Sequence of chain 1.B:
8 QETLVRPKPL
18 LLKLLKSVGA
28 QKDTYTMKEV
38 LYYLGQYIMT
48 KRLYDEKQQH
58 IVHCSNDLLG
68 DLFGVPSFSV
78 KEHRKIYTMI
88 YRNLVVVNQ

A protein and the small-molecule ligand that binds it are described below.
Small molecule (SMILES): C[C@@H](Nc1nc(C(=O)O)nc2nc(-c3ccc4sccc4c3)n(Cc3ccc(Cl)cc3)c12)C1CC1

Binding-site contacts:
Ligand atom C31 contacts residue ILE83 of chain 1.B at 4.0 Å (hydrophobic).
Ligand atom C19 contacts residue GOL1 of chain 1.G at 3.6 Å.
Ligand atom N8 contacts residue VAL77 of chain 1.B at 3.5 Å.
Ligand atom C6 contacts residue VAL77 of chain 1.B at 3.9 Å (hydrophobic).
Ligand atom CL24 contacts residue LEU41 of chain 1.B at 4.0 Å.
Ligand atom N2 contacts residue HIS80 of chain 1.B at 3.4 Å (h-bond).
Ligand atom C7 contacts residue HIS80 of chain 1.B at 3.6 Å.
Ligand atom C22 contacts residue ILE45 of chain 1.B at 3.8 Å (hydrophobic).
Ligand atom N10 contacts residue VAL77 of chain 1.B at 4.0 Å.
Ligand atom C16 contacts residue ILE45 of chain 1.B at 3.9 Å (hydrophobic).
Ligand atom C17 contacts residue LEU41 of chain 1.B at 3.9 Å (hydrophobic).
Ligand atom O35 contacts residue HIS80 of chain 1.B at 2.6 Å (h-bond).
Ligand atom C3 contacts residue HIS80 of chain 1.B at 4.0 Å.
Ligand atom S27 contacts residue TYR51 of chain 1.B at 3.9 Å.
Ligand atom C18 contacts residue LEU38 of chain 1.B at 3.3 Å (hydrophobic).
Ligand atom C7 contacts residue VAL77 of chain 1.B at 3.8 Å (hydrophobic).
Ligand atom C18 contacts residue GLY42 of chain 1.B at 3.7 Å.
Ligand atom C32 contacts residue LEU38 of chain 1.B at 3.9 Å (hydrophobic).
Ligand atom C32 contacts residue TYR84 of chain 1.B at 3.7 Å (hydrophobic).
Ligand atom C3 contacts residue VAL77 of chain 1.B at 3.3 Å (hydrophobic).
Ligand atom C32 contacts residue HIS80 of chain 1.B at 4.0 Å.
Ligand atom C14 contacts residue VAL77 of chain 1.B at 3.5 Å (hydrophobic).
Ligand atom C17 contacts residue LEU38 of chain 1.B at 3.4 Å (hydrophobic).
Ligand atom C5 contacts residue VAL77 of chain 1.B at 3.1 Å (hydrophobic).
Ligand atom N4 contacts residue VAL77 of chain 1.B at 2.7 Å.
Ligand atom C33 contacts residue HIS80 of chain 1.B at 3.8 Å.
Ligand atom C25 contacts residue GOL1 of chain 1.G at 3.4 Å.
Ligand atom N2 contacts residue VAL77 of chain 1.B at 3.6 Å.
Ligand atom O34 contacts residue LYS78 of chain 1.B at 3.9 Å.
Ligand atom CL24 contacts residue ILE83 of chain 1.B at 3.6 Å.
Ligand atom C17 contacts residue GLY42 of chain 1.B at 3.5 Å.
Ligand atom C20 contacts residue GOL1 of chain 1.G at 3.9 Å.
Ligand atom O35 contacts residue VAL77 of chain 1.B at 3.4 Å (h-bond).
Ligand atom S27 contacts residue MET46 of chain 1.B at 3.8 Å.
Ligand atom C9 contacts residue VAL77 of chain 1.B at 3.7 Å (hydrophobic).
Ligand atom C31 contacts residue HIS80 of chain 1.B at 3.7 Å.
Ligand atom S27 contacts residue ILE45 of chain 1.B at 4.0 Å.
Ligand atom C22 contacts residue GLY42 of chain 1.B at 3.6 Å.
Ligand atom C29 contacts residue HIS80 of chain 1.B at 3.5 Å.
Ligand atom C26 contacts residue MET46 of chain 1.B at 3.9 Å (hydrophobic).